Binding-site contacts:
Ligand atom CD contacts residue ASP897 of chain 21.Q at 3.5 Å.
Ligand atom CE1 contacts residue LEU620 of chain 21.Q at 3.5 Å (hydrophobic).
Ligand atom CB contacts residue PHE896 of chain 21.Q at 3.3 Å (hydrophobic).
Ligand atom O contacts residue ALA857 of chain 21.Q at 4.0 Å.
Ligand atom CG contacts residue ARG46 of chain 21.S at 3.9 Å.
Ligand atom CB contacts residue ALA857 of chain 21.Q at 3.9 Å (hydrophobic).
Ligand atom CB contacts residue TYR619 of chain 21.Q at 3.8 Å (hydrophobic).
Ligand atom CB contacts residue ARG649 of chain 21.Q at 4.1 Å.
Ligand atom C contacts residue TYR619 of chain 21.Q at 3.1 Å (hydrophobic).
Ligand atom CD contacts residue CYS621 of chain 21.Q at 3.6 Å (hydrophobic).
Ligand atom CB contacts residue GLU894 of chain 21.Q at 3.5 Å.
Ligand atom CG contacts residue GLU894 of chain 21.Q at 3.9 Å.
Ligand atom ND1 contacts residue LEU620 of chain 21.Q at 3.0 Å.
Ligand atom CE1 contacts residue LEU348 of chain 21.Q at 3.9 Å (hydrophobic).
Ligand atom CA contacts residue TYR619 of chain 21.Q at 3.8 Å (hydrophobic).
Ligand atom N contacts residue CYS621 of chain 21.Q at 2.8 Å (h-bond).
Ligand atom CA contacts residue ARG649 of chain 21.Q at 3.4 Å.
Ligand atom CG contacts residue ASN617 of chain 21.Q at 4.1 Å.
Ligand atom CG contacts residue PHE896 of chain 21.Q at 3.0 Å (hydrophobic).
Ligand atom CD contacts residue ARG46 of chain 21.S at 4.1 Å.
Ligand atom O contacts residue ARG845 of chain 21.Q at 3.8 Å.
Ligand atom CD contacts residue PHE896 of chain 21.Q at 4.1 Å (hydrophobic).
Ligand atom N contacts residue TYR619 of chain 21.Q at 3.5 Å (h-bond).
Ligand atom CB contacts residue ARG649 of chain 21.Q at 3.6 Å.
Ligand atom CB contacts residue TYR619 of chain 21.Q at 3.0 Å (hydrophobic).
Ligand atom N contacts residue ASN617 of chain 21.Q at 3.6 Å.
Ligand atom C contacts residue ARG845 of chain 21.Q at 3.6 Å.
Ligand atom CE1 contacts residue MET843 of chain 21.Q at 3.6 Å (hydrophobic).
Ligand atom N contacts residue TYR619 of chain 21.Q at 3.6 Å.
Ligand atom CD2 contacts residue ARG845 of chain 21.Q at 3.5 Å.
Ligand atom O contacts residue TYR619 of chain 21.Q at 2.6 Å.
Ligand atom NE2 contacts residue GLU894 of chain 21.Q at 4.1 Å.
Ligand atom O contacts residue ARG649 of chain 21.Q at 3.9 Å.
Ligand atom CD2 contacts residue GLU894 of chain 21.Q at 3.7 Å.
Ligand atom CG contacts residue TYR619 of chain 21.Q at 3.8 Å (hydrophobic).
Ligand atom CA contacts residue CYS621 of chain 21.Q at 3.7 Å (hydrophobic).
Ligand atom N contacts residue ARG649 of chain 21.Q at 4.1 Å.
Ligand atom N contacts residue ASP618 of chain 21.Q at 3.9 Å.
Ligand atom CA contacts residue TYR619 of chain 21.Q at 3.9 Å (hydrophobic).
Ligand atom CD contacts residue ASN617 of chain 21.Q at 3.2 Å.

A small-molecule ligand and the protein it binds are described below.
Small molecule (SMILES): NC(N)=NCCC[C@H](NC(=O)[C@@H]1CCCN1)C(=O)N[C@H](C=O)Cc1cnc[nH]1

Sequence of chain 21.Q:
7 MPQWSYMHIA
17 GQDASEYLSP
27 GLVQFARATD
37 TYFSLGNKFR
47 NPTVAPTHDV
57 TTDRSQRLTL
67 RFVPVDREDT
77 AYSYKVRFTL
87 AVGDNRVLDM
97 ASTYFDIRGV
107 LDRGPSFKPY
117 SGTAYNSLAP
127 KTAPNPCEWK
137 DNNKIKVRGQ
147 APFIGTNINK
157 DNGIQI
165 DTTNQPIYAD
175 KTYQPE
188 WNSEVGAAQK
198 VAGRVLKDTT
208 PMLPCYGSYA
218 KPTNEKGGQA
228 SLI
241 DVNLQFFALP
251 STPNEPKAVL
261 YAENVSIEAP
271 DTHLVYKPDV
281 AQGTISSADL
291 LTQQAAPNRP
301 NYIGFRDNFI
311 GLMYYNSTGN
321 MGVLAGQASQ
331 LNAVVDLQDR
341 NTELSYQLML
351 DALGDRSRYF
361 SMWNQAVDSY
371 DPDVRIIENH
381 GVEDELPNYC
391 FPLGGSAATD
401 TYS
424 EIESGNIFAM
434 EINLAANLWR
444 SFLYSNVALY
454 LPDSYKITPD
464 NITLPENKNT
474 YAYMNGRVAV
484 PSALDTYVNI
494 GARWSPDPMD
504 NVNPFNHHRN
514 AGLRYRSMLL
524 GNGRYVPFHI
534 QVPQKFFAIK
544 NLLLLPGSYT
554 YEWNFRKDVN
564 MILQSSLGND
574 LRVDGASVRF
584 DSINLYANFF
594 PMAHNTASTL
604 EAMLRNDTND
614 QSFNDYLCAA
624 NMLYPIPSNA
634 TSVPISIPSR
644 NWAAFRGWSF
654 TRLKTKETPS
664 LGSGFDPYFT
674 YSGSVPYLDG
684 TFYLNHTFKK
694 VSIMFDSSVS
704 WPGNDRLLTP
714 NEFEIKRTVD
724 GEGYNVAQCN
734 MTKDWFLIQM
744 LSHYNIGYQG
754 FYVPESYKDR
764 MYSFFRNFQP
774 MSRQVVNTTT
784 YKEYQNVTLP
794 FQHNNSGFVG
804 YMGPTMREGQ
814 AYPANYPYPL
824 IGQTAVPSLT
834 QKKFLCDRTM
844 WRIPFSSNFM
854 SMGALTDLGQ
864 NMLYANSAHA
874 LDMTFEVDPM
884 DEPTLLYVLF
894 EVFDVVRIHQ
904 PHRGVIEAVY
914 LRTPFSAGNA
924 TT

Sequence of chain 21.S:
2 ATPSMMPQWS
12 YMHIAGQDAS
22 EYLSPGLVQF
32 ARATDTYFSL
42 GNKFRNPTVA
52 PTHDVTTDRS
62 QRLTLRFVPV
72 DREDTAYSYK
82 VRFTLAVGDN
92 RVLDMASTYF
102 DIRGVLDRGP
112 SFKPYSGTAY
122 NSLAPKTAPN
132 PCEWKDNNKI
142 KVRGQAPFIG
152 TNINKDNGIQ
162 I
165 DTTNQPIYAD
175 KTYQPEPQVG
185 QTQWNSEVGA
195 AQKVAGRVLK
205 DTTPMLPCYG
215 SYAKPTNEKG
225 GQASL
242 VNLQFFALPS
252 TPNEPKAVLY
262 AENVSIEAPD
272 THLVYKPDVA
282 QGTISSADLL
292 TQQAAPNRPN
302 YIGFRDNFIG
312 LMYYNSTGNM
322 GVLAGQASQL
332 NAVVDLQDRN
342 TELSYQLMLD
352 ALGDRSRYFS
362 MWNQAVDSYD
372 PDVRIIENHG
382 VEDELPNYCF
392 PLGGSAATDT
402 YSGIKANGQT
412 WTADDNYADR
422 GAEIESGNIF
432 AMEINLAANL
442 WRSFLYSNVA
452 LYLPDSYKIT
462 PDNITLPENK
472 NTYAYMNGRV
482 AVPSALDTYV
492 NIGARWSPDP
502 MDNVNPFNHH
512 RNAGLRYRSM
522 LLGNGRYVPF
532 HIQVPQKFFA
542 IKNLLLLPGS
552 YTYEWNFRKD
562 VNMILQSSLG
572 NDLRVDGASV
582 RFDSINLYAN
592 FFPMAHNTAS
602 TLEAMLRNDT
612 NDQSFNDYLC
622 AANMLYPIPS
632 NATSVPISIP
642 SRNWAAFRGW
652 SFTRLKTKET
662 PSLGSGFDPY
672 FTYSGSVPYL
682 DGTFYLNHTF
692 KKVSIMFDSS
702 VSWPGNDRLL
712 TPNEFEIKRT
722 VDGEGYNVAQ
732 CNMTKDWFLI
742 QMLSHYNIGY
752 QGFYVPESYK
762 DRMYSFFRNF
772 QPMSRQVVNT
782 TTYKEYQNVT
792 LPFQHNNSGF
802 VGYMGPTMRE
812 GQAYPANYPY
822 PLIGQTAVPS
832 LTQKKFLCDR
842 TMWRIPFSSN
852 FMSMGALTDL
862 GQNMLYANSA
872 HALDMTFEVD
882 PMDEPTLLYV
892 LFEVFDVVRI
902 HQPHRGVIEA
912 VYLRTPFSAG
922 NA